Binding-site contacts:
Ligand atom C10 contacts residue SER155 of chain 1.H at 3.8 Å.
Ligand atom C20 contacts residue ARG628 of chain 1.G at 3.8 Å.
Ligand atom C9 contacts residue MET108 of chain 1.H at 3.1 Å (hydrophobic).
Ligand atom C7 contacts residue PHE105 of chain 1.H at 3.4 Å (hydrophobic).
Ligand atom C1 contacts residue LEU158 of chain 1.H at 3.2 Å (hydrophobic).
Ligand atom C5 contacts residue ALA46 of chain 1.H at 3.3 Å (hydrophobic).
Ligand atom C16 contacts residue ARG628 of chain 1.G at 3.8 Å.
Ligand atom O2 contacts residue GLU27 of chain 1.H at 3.4 Å.
Ligand atom N4 contacts residue ALA46 of chain 1.H at 3.6 Å.
Ligand atom C15 contacts residue ILE25 of chain 1.H at 3.5 Å (hydrophobic).
Ligand atom C17 contacts residue TYR107 of chain 1.H at 3.7 Å (hydrophobic).
Ligand atom N2 contacts residue LEU158 of chain 1.H at 3.7 Å.
Ligand atom C23 contacts residue GLY26 of chain 1.H at 3.5 Å.
Ligand atom C6 contacts residue PHE105 of chain 1.H at 3.6 Å (hydrophobic).
Ligand atom N7 contacts residue ARG628 of chain 1.G at 3.4 Å.
Ligand atom C5 contacts residue GLU106 of chain 1.H at 2.9 Å.
Ligand atom C2 contacts residue LEU158 of chain 1.H at 3.6 Å (hydrophobic).
Ligand atom C19 contacts residue ARG628 of chain 1.G at 3.8 Å.
Ligand atom C24 contacts residue GLY26 of chain 1.H at 3.8 Å.
Ligand atom C31 contacts residue PHE649 of chain 1.G at 3.5 Å (hydrophobic).
Ligand atom C22 contacts residue ARG628 of chain 1.G at 3.5 Å.
Ligand atom C7 contacts residue LYS48 of chain 1.H at 3.5 Å.
Ligand atom C18 contacts residue ILE25 of chain 1.H at 3.2 Å (hydrophobic).
Ligand atom N4 contacts residue MET108 of chain 1.H at 3.4 Å (h-bond).
Ligand atom C21 contacts residue ARG647 of chain 1.G at 3.5 Å.
Ligand atom N6 contacts residue LEU158 of chain 1.H at 3.4 Å.
Ligand atom N1 contacts residue LEU158 of chain 1.H at 3.2 Å.
Ligand atom N4 contacts residue TYR107 of chain 1.H at 3.8 Å.
Ligand atom C19 contacts residue ILE25 of chain 1.H at 3.7 Å (hydrophobic).
Ligand atom C15 contacts residue ARG628 of chain 1.G at 3.8 Å.
Ligand atom C31 contacts residue GLU27 of chain 1.H at 3.4 Å.
Ligand atom C18 contacts residue ARG628 of chain 1.G at 3.5 Å.
Ligand atom N5 contacts residue MET108 of chain 1.H at 2.8 Å (h-bond).
Ligand atom C21 contacts residue ARG628 of chain 1.G at 3.6 Å.
Ligand atom C4 contacts residue LEU158 of chain 1.H at 3.8 Å (hydrophobic).
Ligand atom N7 contacts residue ILE25 of chain 1.H at 3.4 Å (h-bond).
Ligand atom C20 contacts residue ARG647 of chain 1.G at 3.7 Å.
Ligand atom C14 contacts residue ILE25 of chain 1.H at 3.3 Å (hydrophobic).
Ligand atom C17 contacts residue ASP109 of chain 1.H at 3.6 Å.
Ligand atom N4 contacts residue GLU106 of chain 1.H at 3.4 Å (salt-bridge).

Sequence of chain 1.H:
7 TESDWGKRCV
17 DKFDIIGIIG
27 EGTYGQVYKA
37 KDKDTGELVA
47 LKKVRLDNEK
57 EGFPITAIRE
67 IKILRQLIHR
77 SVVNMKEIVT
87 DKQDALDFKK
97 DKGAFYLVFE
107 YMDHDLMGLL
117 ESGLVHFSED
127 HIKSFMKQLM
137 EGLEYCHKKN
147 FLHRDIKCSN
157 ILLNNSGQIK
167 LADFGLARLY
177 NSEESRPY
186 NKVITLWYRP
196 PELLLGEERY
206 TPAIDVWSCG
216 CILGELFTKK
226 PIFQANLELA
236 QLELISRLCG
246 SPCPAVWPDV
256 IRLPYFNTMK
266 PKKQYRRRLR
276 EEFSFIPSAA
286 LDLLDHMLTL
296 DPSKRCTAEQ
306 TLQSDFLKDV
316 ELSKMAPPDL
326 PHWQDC

Sequence of chain 1.G:
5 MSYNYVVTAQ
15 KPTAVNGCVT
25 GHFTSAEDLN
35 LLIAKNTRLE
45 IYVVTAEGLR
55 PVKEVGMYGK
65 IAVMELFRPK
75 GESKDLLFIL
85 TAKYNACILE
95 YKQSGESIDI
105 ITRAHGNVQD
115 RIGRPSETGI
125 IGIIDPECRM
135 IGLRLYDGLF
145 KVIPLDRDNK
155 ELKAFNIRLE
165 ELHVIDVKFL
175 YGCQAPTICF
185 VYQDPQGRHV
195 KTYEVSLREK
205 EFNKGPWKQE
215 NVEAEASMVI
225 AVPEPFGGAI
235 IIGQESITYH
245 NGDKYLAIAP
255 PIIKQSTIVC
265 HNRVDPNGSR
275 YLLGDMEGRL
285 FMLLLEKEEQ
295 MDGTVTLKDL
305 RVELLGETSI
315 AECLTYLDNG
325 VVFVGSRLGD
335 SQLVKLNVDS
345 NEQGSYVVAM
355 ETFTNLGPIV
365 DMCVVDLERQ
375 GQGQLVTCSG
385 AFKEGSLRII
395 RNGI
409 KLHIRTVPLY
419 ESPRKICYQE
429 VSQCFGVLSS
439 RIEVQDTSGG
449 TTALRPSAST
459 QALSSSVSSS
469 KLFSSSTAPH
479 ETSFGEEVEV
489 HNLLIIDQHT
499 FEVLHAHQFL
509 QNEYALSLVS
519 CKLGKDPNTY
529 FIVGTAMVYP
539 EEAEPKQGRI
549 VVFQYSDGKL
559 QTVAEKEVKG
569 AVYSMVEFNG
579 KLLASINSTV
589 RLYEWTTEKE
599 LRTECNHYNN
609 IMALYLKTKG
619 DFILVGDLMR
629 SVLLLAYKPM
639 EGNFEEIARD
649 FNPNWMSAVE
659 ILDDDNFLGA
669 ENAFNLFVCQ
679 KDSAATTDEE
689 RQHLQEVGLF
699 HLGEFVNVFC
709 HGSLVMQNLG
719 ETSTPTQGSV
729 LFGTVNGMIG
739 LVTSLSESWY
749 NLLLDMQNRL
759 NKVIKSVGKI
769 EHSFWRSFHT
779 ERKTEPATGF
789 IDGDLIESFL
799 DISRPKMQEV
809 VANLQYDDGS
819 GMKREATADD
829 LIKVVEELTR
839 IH

The protein below binds the small molecule below.
Small molecule (SMILES): COc1ccccc1CCNC(=O)CNc1nc(NCc2ccc(-c3ccccn3)cc2)c2ncn(C(C)C)c2n1